The small molecule below binds the protein below.
Small molecule (SMILES): CC1(N)CCN(c2cnc(-c3cccc(Cl)c3Cl)c(N)n2)CC1

Binding-site contacts:
Ligand atom N22 contacts residue GLU113 of chain 1.A at 3.4 Å (salt-bridge).
Ligand atom C19 contacts residue THR222 of chain 1.A at 3.4 Å.
Ligand atom C23 contacts residue PHE116 of chain 1.A at 3.8 Å (hydrophobic).
Ligand atom C18 contacts residue ARG114 of chain 1.A at 3.5 Å.
Ligand atom N7 contacts residue GLU253 of chain 1.A at 3.1 Å (salt-bridge).
Ligand atom C14 contacts residue THR221 of chain 1.A at 3.8 Å.
Ligand atom CL1 contacts residue GLN260 of chain 1.A at 3.6 Å.
Ligand atom C8 contacts residue ARG114 of chain 1.A at 3.4 Å.
Ligand atom CL2 contacts residue GLN260 of chain 1.A at 3.7 Å.
Ligand atom N2 contacts residue ARG114 of chain 1.A at 3.6 Å.
Ligand atom C19 contacts residue ARG114 of chain 1.A at 3.5 Å.
Ligand atom N2 contacts residue THR222 of chain 1.A at 3.6 Å.
Ligand atom C11 contacts residue THR256 of chain 1.A at 3.3 Å.
Ligand atom C3 contacts residue THR222 of chain 1.A at 3.6 Å.
Ligand atom C14 contacts residue HIS117 of chain 1.A at 3.5 Å.
Ligand atom CL1 contacts residue THR256 of chain 1.A at 3.2 Å.
Ligand atom C13 contacts residue GLU113 of chain 1.A at 3.4 Å.
Ligand atom N22 contacts residue PHE116 of chain 1.A at 3.0 Å (h-bond).
Ligand atom C18 contacts residue LYS495 of chain 1.A at 3.5 Å.
Ligand atom C6 contacts residue THR256 of chain 1.A at 3.6 Å.
Ligand atom C14 contacts residue ARG114 of chain 1.A at 3.5 Å.
Ligand atom N22 contacts residue GLU252 of chain 1.A at 3.2 Å (salt-bridge).
Ligand atom CL2 contacts residue GLN498 of chain 1.A at 3.5 Å.
Ligand atom N5 contacts residue GLU253 of chain 1.A at 3.8 Å.
Ligand atom N7 contacts residue THR256 of chain 1.A at 3.7 Å.
Ligand atom C16 contacts residue ARG114 of chain 1.A at 3.7 Å.
Ligand atom C13 contacts residue ARG114 of chain 1.A at 3.6 Å.
Ligand atom N22 contacts residue THR111 of chain 1.A at 3.3 Å (h-bond).
Ligand atom C13 contacts residue PHE116 of chain 1.A at 3.1 Å (hydrophobic).
Ligand atom C12 contacts residue PHE116 of chain 1.A at 3.5 Å (hydrophobic).
Ligand atom C19 contacts residue PRO494 of chain 1.A at 3.8 Å (hydrophobic).
Ligand atom C1 contacts residue THR222 of chain 1.A at 3.7 Å.
Ligand atom C23 contacts residue GLU252 of chain 1.A at 3.6 Å.
Ligand atom C15 contacts residue ARG114 of chain 1.A at 3.4 Å.
Ligand atom CL1 contacts residue LEU257 of chain 1.A at 3.6 Å.
Ligand atom N7 contacts residue PRO494 of chain 1.A at 3.7 Å.
Ligand atom CL2 contacts residue LEU257 of chain 1.A at 3.4 Å.
Ligand atom N7 contacts residue LEU257 of chain 1.A at 3.6 Å.
Ligand atom CL1 contacts residue ARG114 of chain 1.A at 3.4 Å.
Ligand atom N5 contacts residue THR256 of chain 1.A at 3.4 Å.

Sequence of chain 1.A:
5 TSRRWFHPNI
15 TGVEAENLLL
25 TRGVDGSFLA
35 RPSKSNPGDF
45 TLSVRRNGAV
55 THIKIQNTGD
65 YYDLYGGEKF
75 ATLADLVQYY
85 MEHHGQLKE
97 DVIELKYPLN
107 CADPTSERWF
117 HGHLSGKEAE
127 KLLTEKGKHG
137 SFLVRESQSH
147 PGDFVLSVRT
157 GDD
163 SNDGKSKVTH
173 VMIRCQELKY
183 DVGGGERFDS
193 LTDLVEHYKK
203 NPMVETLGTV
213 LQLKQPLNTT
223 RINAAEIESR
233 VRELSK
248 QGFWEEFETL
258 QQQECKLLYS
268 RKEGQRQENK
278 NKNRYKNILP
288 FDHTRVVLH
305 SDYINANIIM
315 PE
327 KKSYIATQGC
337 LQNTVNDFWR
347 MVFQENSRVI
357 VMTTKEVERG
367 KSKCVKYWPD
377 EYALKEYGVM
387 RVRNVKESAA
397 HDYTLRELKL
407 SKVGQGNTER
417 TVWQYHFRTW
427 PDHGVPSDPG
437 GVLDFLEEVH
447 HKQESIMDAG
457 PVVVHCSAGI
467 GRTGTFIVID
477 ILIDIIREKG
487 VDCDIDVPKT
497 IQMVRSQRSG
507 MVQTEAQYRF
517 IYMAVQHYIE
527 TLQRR